Binding-site contacts:
Ligand atom C2 contacts residue ASN25 of chain 1.A at 2.5 Å.
Ligand atom C8 contacts residue TYR334 of chain 1.A at 4.0 Å (hydrophobic).
Ligand atom O6 contacts residue ASN25 of chain 1.A at 4.4 Å.
Ligand atom C1 contacts residue SER12 of chain 1.A at 3.6 Å.
Ligand atom O7 contacts residue ASN25 of chain 1.A at 3.8 Å.
Ligand atom N2 contacts residue SER12 of chain 1.A at 3.0 Å (h-bond).
Ligand atom O6 contacts residue VAL15 of chain 1.A at 4.1 Å.
Ligand atom C2 contacts residue SER12 of chain 1.A at 3.4 Å.
Ligand atom C4 contacts residue ASN25 of chain 1.A at 4.3 Å.
Ligand atom C7 contacts residue SER12 of chain 1.A at 4.1 Å.
Ligand atom C7 contacts residue ASN25 of chain 1.A at 3.8 Å.
Ligand atom C6 contacts residue PRO13 of chain 1.A at 3.3 Å (hydrophobic).
Ligand atom N2 contacts residue PRO13 of chain 1.A at 4.4 Å.
Ligand atom C2 contacts residue PRO13 of chain 1.A at 4.0 Å (hydrophobic).
Ligand atom O5 contacts residue VAL15 of chain 1.A at 4.4 Å.
Ligand atom C3 contacts residue ASN25 of chain 1.A at 3.8 Å.
Ligand atom N2 contacts residue ASN25 of chain 1.A at 2.9 Å (h-bond).
Ligand atom O5 contacts residue SER12 of chain 1.A at 4.3 Å.
Ligand atom C1 contacts residue PRO13 of chain 1.A at 3.9 Å (hydrophobic).
Ligand atom O6 contacts residue PRO13 of chain 1.A at 2.6 Å (h-bond).
Ligand atom O5 contacts residue ASN25 of chain 1.A at 2.3 Å (h-bond).
Ligand atom C5 contacts residue PRO13 of chain 1.A at 3.8 Å (hydrophobic).
Ligand atom O5 contacts residue PRO13 of chain 1.A at 3.1 Å (h-bond).
Ligand atom C1 contacts residue ASN25 of chain 1.A at 1.4 Å.
Ligand atom C5 contacts residue ASN25 of chain 1.A at 3.7 Å.

Sequence of chain 1.A:
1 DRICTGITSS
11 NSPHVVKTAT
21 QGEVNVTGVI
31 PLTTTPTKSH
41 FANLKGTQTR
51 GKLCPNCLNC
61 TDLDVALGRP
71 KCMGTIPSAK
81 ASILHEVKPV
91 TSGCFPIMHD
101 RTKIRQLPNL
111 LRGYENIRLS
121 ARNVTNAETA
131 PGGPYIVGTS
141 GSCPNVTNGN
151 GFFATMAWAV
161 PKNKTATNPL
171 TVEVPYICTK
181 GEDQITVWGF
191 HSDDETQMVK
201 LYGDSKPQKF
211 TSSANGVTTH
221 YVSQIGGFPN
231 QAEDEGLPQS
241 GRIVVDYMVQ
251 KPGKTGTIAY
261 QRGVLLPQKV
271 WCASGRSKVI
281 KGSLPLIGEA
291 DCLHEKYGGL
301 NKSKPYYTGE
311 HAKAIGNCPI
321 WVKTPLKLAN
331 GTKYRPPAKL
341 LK

A small-molecule ligand and the protein it binds are described below.
Small molecule (SMILES): CC(=O)N[C@H]1[C@H](O[C@H]2[C@H](O)[C@@H](NC(C)=O)CO[C@@H]2CO)O[C@H](CO)[C@@H](O)[C@@H]1O